Binding-site contacts:
Ligand atom O7 contacts residue GLY547 of chain 1.A at 3.7 Å.
Ligand atom OXT contacts residue MET375 of chain 1.A at 4.0 Å.
Ligand atom C4 contacts residue HIS365 of chain 1.A at 4.0 Å.
Ligand atom O7 contacts residue GLY548 of chain 1.A at 3.0 Å (h-bond).
Ligand atom C6 contacts residue ARG402 of chain 1.A at 3.2 Å.
Ligand atom C contacts residue THR377 of chain 1.A at 3.1 Å.
Ligand atom OXT contacts residue GLU378 of chain 1.A at 3.8 Å.
Ligand atom O contacts residue ALA379 of chain 1.A at 4.1 Å.
Ligand atom O8 contacts residue ARG545 of chain 1.A at 3.0 Å (salt-bridge).
Ligand atom C4 contacts residue FAD1 of chain 1.F at 3.9 Å.
Ligand atom C4 contacts residue MET236 of chain 1.A at 3.5 Å (hydrophobic).
Ligand atom C contacts residue MET375 of chain 1.A at 3.7 Å (hydrophobic).
Ligand atom C contacts residue GLY170 of chain 1.A at 4.1 Å.
Ligand atom OXT contacts residue ALA169 of chain 1.A at 3.8 Å.
Ligand atom C5 contacts residue MET236 of chain 1.A at 3.0 Å (hydrophobic).
Ligand atom C4 contacts residue ARG402 of chain 1.A at 3.7 Å.
Ligand atom O contacts residue MET236 of chain 1.A at 3.7 Å.
Ligand atom O7 contacts residue ARG402 of chain 1.A at 4.0 Å.
Ligand atom O contacts residue MET375 of chain 1.A at 3.9 Å.
Ligand atom O contacts residue GLU378 of chain 1.A at 2.2 Å (salt-bridge).
Ligand atom C6 contacts residue ARG545 of chain 1.A at 3.4 Å.
Ligand atom O7 contacts residue FAD1 of chain 1.F at 2.7 Å.
Ligand atom C6 contacts residue FAD1 of chain 1.F at 3.0 Å.
Ligand atom O contacts residue THR377 of chain 1.A at 2.9 Å (h-bond).
Ligand atom C contacts residue HIS365 of chain 1.A at 4.2 Å.
Ligand atom C contacts residue GLU378 of chain 1.A at 3.3 Å.
Ligand atom O8 contacts residue HIS504 of chain 1.A at 2.9 Å (h-bond).
Ligand atom C5 contacts residue FAD1 of chain 1.F at 3.3 Å.
Ligand atom OXT contacts residue FAD1 of chain 1.F at 3.7 Å.
Ligand atom C5 contacts residue ARG402 of chain 1.A at 3.7 Å.
Ligand atom O8 contacts residue ARG402 of chain 1.A at 2.7 Å (salt-bridge).
Ligand atom C6 contacts residue GLY548 of chain 1.A at 4.1 Å.
Ligand atom OXT contacts residue MET236 of chain 1.A at 2.9 Å.
Ligand atom O8 contacts residue FAD1 of chain 1.F at 3.1 Å.
Ligand atom O contacts residue HIS365 of chain 1.A at 3.6 Å (h-bond).
Ligand atom O7 contacts residue ARG545 of chain 1.A at 2.7 Å (salt-bridge).
Ligand atom OXT contacts residue THR377 of chain 1.A at 2.6 Å (h-bond).
Ligand atom C contacts residue MET236 of chain 1.A at 3.1 Å (hydrophobic).
Ligand atom OXT contacts residue GLY170 of chain 1.A at 2.8 Å (h-bond).
Ligand atom C4 contacts residue MET375 of chain 1.A at 3.8 Å (hydrophobic).

This protein binds this small molecule.
Small molecule (SMILES): O=C(O)/C=C/C(=O)O

Sequence of chain 1.A:
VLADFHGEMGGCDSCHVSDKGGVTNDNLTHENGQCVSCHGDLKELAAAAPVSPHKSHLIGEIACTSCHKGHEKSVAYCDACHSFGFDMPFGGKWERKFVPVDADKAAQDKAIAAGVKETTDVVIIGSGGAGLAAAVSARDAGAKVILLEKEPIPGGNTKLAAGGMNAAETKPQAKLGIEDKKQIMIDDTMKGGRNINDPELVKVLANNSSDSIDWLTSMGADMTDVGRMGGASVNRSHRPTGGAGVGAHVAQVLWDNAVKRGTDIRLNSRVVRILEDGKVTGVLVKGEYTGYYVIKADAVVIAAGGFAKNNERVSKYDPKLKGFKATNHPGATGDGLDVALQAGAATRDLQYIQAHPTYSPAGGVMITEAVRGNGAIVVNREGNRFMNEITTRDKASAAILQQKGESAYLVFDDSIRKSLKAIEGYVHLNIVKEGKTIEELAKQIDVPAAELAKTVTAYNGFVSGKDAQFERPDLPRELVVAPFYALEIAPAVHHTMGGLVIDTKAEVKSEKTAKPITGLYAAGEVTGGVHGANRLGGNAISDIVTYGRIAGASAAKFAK